The small molecule below binds the protein below.
Small molecule (SMILES): Cc1cc(CCCOc2c(C)cc(-c3nnn(C)n3)cc2C)on1

Binding-site contacts:
Ligand atom N1A contacts residue MET124 of chain 37.A at 3.6 Å.
Ligand atom CM6 contacts residue LEU184 of chain 37.A at 3.7 Å (hydrophobic).
Ligand atom CM6 contacts residue TYR144 of chain 37.A at 3.7 Å (hydrophobic).
Ligand atom N5A contacts residue MET124 of chain 37.A at 3.9 Å.
Ligand atom C4 contacts residue MET214 of chain 37.A at 3.7 Å (hydrophobic).
Ligand atom N5A contacts residue PHE179 of chain 37.A at 3.3 Å.
Ligand atom O1 contacts residue MET214 of chain 37.A at 3.2 Å.
Ligand atom C6B contacts residue ILE98 of chain 37.A at 3.8 Å (hydrophobic).
Ligand atom CM2 contacts residue ILE122 of chain 37.A at 3.8 Å (hydrophobic).
Ligand atom N2 contacts residue LEU100 of chain 37.A at 3.8 Å.
Ligand atom C2A contacts residue PHE179 of chain 37.A at 3.5 Å (hydrophobic).
Ligand atom N4A contacts residue PHE179 of chain 37.A at 3.5 Å.
Ligand atom N3A contacts residue PHE179 of chain 37.A at 3.7 Å.
Ligand atom C1B contacts residue LEU181 of chain 37.A at 4.0 Å (hydrophobic).
Ligand atom N3A contacts residue TYR144 of chain 37.A at 3.2 Å.
Ligand atom C5B contacts residue TYR144 of chain 37.A at 3.8 Å (hydrophobic).
Ligand atom C4 contacts residue TYR190 of chain 37.A at 3.7 Å (hydrophobic).
Ligand atom CM4 contacts residue TYR144 of chain 37.A at 3.8 Å (hydrophobic).
Ligand atom C1C contacts residue MET214 of chain 37.A at 3.2 Å (hydrophobic).
Ligand atom C4 contacts residue LEU100 of chain 37.A at 3.9 Å (hydrophobic).
Ligand atom O1 contacts residue LEU100 of chain 37.A at 3.7 Å.
Ligand atom CM4 contacts residue ALA166 of chain 37.A at 3.1 Å (hydrophobic).
Ligand atom N1A contacts residue PHE179 of chain 37.A at 3.3 Å.
Ligand atom CM4 contacts residue VAL168 of chain 37.A at 3.9 Å (hydrophobic).
Ligand atom N2 contacts residue MET214 of chain 37.A at 3.8 Å.
Ligand atom C2A contacts residue LEU217 of chain 37.A at 4.0 Å (hydrophobic).
Ligand atom C5B contacts residue LEU181 of chain 37.A at 3.6 Å (hydrophobic).
Ligand atom C5 contacts residue MET214 of chain 37.A at 3.4 Å (hydrophobic).
Ligand atom C2B contacts residue ILE122 of chain 37.A at 4.0 Å (hydrophobic).
Ligand atom C6B contacts residue LEU181 of chain 37.A at 3.5 Å (hydrophobic).
Ligand atom C3 contacts residue LEU100 of chain 37.A at 3.8 Å (hydrophobic).
Ligand atom CM2 contacts residue ILE77 of chain 37.A at 3.8 Å (hydrophobic).
Ligand atom CM6 contacts residue LEU181 of chain 37.A at 3.8 Å (hydrophobic).
Ligand atom CM3 contacts residue TYR190 of chain 37.A at 3.6 Å (hydrophobic).
Ligand atom N4A contacts residue TYR144 of chain 37.A at 3.7 Å.
Ligand atom N1A contacts residue LEU217 of chain 37.A at 3.3 Å.
Ligand atom N5A contacts residue LEU217 of chain 37.A at 3.6 Å.
Ligand atom CM4 contacts residue TYR142 of chain 37.A at 3.7 Å (hydrophobic).
Ligand atom C1B contacts residue ILE98 of chain 37.A at 3.7 Å (hydrophobic).
Ligand atom O1B contacts residue ILE98 of chain 37.A at 3.2 Å.

Sequence of chain 37.A:
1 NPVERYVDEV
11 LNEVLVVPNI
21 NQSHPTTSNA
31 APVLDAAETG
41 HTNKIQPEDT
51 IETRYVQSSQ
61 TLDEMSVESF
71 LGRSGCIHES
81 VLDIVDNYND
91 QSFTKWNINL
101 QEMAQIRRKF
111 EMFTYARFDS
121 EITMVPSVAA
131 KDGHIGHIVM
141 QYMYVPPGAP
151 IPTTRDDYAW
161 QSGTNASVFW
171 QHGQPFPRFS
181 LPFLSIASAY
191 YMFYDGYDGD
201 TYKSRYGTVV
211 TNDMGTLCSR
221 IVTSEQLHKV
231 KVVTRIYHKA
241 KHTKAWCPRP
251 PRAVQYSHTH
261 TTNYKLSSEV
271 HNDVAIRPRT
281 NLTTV